The small molecule below binds the protein below.
Small molecule (SMILES): CC(=O)N[C@H]1[C@H](O[C@H]2[C@H](O)[C@@H](NC(C)=O)CO[C@@H]2CO)O[C@H](CO)[C@@H](O[C@@H]2O[C@H](CO)[C@@H](O)[C@H](O)[C@@H]2O)[C@@H]1O

Sequence of chain 1.D:
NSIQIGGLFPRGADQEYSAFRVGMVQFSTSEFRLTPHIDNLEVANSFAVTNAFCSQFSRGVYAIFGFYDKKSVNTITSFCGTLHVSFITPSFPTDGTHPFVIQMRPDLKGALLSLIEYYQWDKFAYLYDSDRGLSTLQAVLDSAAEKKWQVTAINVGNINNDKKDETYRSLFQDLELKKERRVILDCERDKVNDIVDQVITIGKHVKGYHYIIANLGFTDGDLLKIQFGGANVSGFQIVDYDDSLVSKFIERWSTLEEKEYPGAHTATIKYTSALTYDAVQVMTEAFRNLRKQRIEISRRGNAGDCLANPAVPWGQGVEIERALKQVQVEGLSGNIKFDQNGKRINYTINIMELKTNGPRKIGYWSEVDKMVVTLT

Binding-site contacts:
Ligand atom C8 contacts residue HIS234 of chain 1.D at 4.0 Å.
Ligand atom C4 contacts residue ASN256 of chain 1.D at 4.2 Å.
Ligand atom C7 contacts residue HIS234 of chain 1.D at 4.0 Å.
Ligand atom O2 contacts residue GLN144 of chain 1.D at 4.3 Å.
Ligand atom C1 contacts residue ASN256 of chain 1.D at 1.4 Å.
Ligand atom C8 contacts residue ASN256 of chain 1.D at 4.4 Å.
Ligand atom C2 contacts residue ASN256 of chain 1.D at 2.4 Å.
Ligand atom C7 contacts residue TYR233 of chain 1.D at 4.4 Å (hydrophobic).
Ligand atom C7 contacts residue ARG206 of chain 1.D at 4.4 Å.
Ligand atom O5 contacts residue ASN256 of chain 1.D at 2.4 Å (h-bond).
Ligand atom C5 contacts residue ASN256 of chain 1.D at 3.7 Å.
Ligand atom C7 contacts residue ASN256 of chain 1.D at 3.3 Å.
Ligand atom C3 contacts residue ASN256 of chain 1.D at 3.8 Å.
Ligand atom N2 contacts residue ASN256 of chain 1.D at 2.9 Å (h-bond).
Ligand atom O7 contacts residue HIS234 of chain 1.D at 3.5 Å.
Ligand atom O7 contacts residue ASN256 of chain 1.D at 3.4 Å (h-bond).
Ligand atom O7 contacts residue ARG206 of chain 1.D at 3.5 Å (salt-bridge).
Ligand atom C8 contacts residue TYR233 of chain 1.D at 3.7 Å (hydrophobic).
Ligand atom C8 contacts residue GLY232 of chain 1.D at 3.3 Å.